Binding-site contacts:
Ligand atom O6 contacts residue GLU232 of chain 1.B at 2.8 Å (salt-bridge).
Ligand atom O2 contacts residue ARG310 of chain 1.B at 2.6 Å (salt-bridge).
Ligand atom O2 contacts residue PHE344 of chain 1.B at 3.5 Å.
Ligand atom C5 contacts residue ALA528 of chain 1.B at 3.9 Å (hydrophobic).
Ligand atom N8 contacts residue MOS1 of chain 1.N at 2.1 Å.
Ligand atom N3 contacts residue ARG310 of chain 1.B at 3.6 Å (salt-bridge).
Ligand atom N8 contacts residue ALA529 of chain 1.B at 3.2 Å (h-bond).
Ligand atom N9 contacts residue PHE344 of chain 1.B at 3.4 Å.
Ligand atom N3 contacts residue PHE344 of chain 1.B at 3.1 Å.
Ligand atom O2 contacts residue THR460 of chain 1.B at 3.6 Å.
Ligand atom C7 contacts residue ALA528 of chain 1.B at 3.3 Å (hydrophobic).
Ligand atom N8 contacts residue ALA528 of chain 1.B at 3.6 Å.
Ligand atom C7 contacts residue ALA529 of chain 1.B at 3.5 Å (hydrophobic).
Ligand atom C5 contacts residue PHE344 of chain 1.B at 3.0 Å (hydrophobic).
Ligand atom O6 contacts residue PHE459 of chain 1.B at 3.9 Å.
Ligand atom C2 contacts residue ARG310 of chain 1.B at 3.5 Å.
Ligand atom C6 contacts residue PHE344 of chain 1.B at 2.8 Å (hydrophobic).
Ligand atom C2 contacts residue PHE344 of chain 1.B at 3.0 Å (hydrophobic).
Ligand atom N8 contacts residue GLU730 of chain 1.B at 3.2 Å (salt-bridge).
Ligand atom C7 contacts residue PHE344 of chain 1.B at 3.2 Å (hydrophobic).
Ligand atom N9 contacts residue GLU730 of chain 1.B at 2.9 Å (salt-bridge).
Ligand atom C5 contacts residue ALA529 of chain 1.B at 3.7 Å (hydrophobic).
Ligand atom C6 contacts residue PHE459 of chain 1.B at 4.0 Å (hydrophobic).
Ligand atom N1 contacts residue PHE344 of chain 1.B at 2.8 Å.
Ligand atom O2 contacts residue PHE459 of chain 1.B at 3.9 Å.
Ligand atom N9 contacts residue MOS1 of chain 1.N at 3.1 Å.
Ligand atom N8 contacts residue MTE1 of chain 1.M at 3.4 Å (h-bond).
Ligand atom O6 contacts residue PHE344 of chain 1.B at 3.0 Å.
Ligand atom C5 contacts residue GLU232 of chain 1.B at 3.4 Å.
Ligand atom N1 contacts residue PHE459 of chain 1.B at 3.8 Å.
Ligand atom C7 contacts residue GLU232 of chain 1.B at 2.9 Å.
Ligand atom C7 contacts residue MOS1 of chain 1.N at 3.1 Å.
Ligand atom C4 contacts residue PHE344 of chain 1.B at 3.1 Å (hydrophobic).
Ligand atom N3 contacts residue ALA529 of chain 1.B at 3.3 Å.
Ligand atom C4 contacts residue ALA529 of chain 1.B at 3.3 Å (hydrophobic).
Ligand atom C2 contacts residue ALA529 of chain 1.B at 3.7 Å (hydrophobic).
Ligand atom C6 contacts residue GLU232 of chain 1.B at 3.5 Å.
Ligand atom N9 contacts residue MTE1 of chain 1.M at 3.9 Å.
Ligand atom N9 contacts residue ALA529 of chain 1.B at 3.0 Å (h-bond).
Ligand atom N8 contacts residue PHE344 of chain 1.B at 3.6 Å.

Sequence of chain 1.B:
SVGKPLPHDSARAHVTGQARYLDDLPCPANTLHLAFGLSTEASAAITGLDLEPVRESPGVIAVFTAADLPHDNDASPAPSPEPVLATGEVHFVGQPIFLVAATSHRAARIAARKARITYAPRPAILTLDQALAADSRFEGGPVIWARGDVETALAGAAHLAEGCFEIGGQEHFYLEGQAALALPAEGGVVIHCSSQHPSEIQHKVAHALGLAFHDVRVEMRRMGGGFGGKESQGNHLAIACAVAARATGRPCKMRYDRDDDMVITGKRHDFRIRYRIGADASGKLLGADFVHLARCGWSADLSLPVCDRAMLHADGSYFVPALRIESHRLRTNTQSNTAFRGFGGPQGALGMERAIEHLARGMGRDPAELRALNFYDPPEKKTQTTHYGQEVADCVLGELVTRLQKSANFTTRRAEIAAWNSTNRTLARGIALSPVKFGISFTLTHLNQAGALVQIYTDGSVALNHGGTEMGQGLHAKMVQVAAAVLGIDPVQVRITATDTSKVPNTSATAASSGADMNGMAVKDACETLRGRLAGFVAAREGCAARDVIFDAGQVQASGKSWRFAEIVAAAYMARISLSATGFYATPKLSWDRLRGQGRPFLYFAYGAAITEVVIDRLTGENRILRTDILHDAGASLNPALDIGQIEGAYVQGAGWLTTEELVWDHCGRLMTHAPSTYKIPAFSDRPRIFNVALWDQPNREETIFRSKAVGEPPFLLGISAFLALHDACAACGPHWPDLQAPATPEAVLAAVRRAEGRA

The protein below binds the small molecule below.
Small molecule (SMILES): O=c1nc2[nH][nH]cc-2c(=O)[nH]1